Binding-site contacts:
Ligand atom CG contacts residue LEU907 of chain 1.G at 3.8 Å (hydrophobic).
Ligand atom N contacts residue HIS1039 of chain 1.G at 4.0 Å.
Ligand atom CG contacts residue LEU895 of chain 1.G at 3.7 Å (hydrophobic).
Ligand atom NE contacts residue VAL893 of chain 1.G at 3.6 Å.
Ligand atom OXT contacts residue THR1042 of chain 1.G at 2.7 Å (h-bond).
Ligand atom NE contacts residue SER792 of chain 1.G at 4.2 Å.
Ligand atom NE contacts residue ASP791 of chain 1.G at 2.8 Å (salt-bridge).
Ligand atom CB contacts residue ASP1041 of chain 1.G at 4.5 Å.
Ligand atom CA contacts residue TYR1040 of chain 1.G at 3.7 Å (hydrophobic).
Ligand atom C contacts residue ASP1041 of chain 1.G at 4.0 Å.
Ligand atom CD contacts residue GLU892 of chain 1.G at 3.9 Å.
Ligand atom CB contacts residue LEU907 of chain 1.G at 4.1 Å (hydrophobic).
Ligand atom CD contacts residue LEU895 of chain 1.G at 4.4 Å (hydrophobic).
Ligand atom CA contacts residue LEU907 of chain 1.G at 4.3 Å (hydrophobic).
Ligand atom OXT contacts residue LEU907 of chain 1.G at 3.3 Å.
Ligand atom O contacts residue TYR1040 of chain 1.G at 3.8 Å.
Ligand atom CB contacts residue GLU783 of chain 1.G at 4.0 Å.
Ligand atom CG contacts residue GLU892 of chain 1.G at 4.2 Å.
Ligand atom NE contacts residue GLU892 of chain 1.G at 2.6 Å (salt-bridge).
Ligand atom N contacts residue ASP1041 of chain 1.G at 3.2 Å (salt-bridge).
Ligand atom O contacts residue THR1042 of chain 1.G at 2.8 Å (h-bond).
Ligand atom O contacts residue THR1043 of chain 1.G at 4.2 Å.
Ligand atom NE contacts residue ALA793 of chain 1.G at 3.9 Å.
Ligand atom N contacts residue TYR1040 of chain 1.G at 2.5 Å (h-bond).
Ligand atom CG contacts residue GLU783 of chain 1.G at 4.1 Å.
Ligand atom CD contacts residue ASP791 of chain 1.G at 3.0 Å.
Ligand atom OXT contacts residue ASP1041 of chain 1.G at 4.5 Å.
Ligand atom CB contacts residue GLU892 of chain 1.G at 4.5 Å.
Ligand atom O contacts residue ASP1041 of chain 1.G at 3.2 Å.
Ligand atom CA contacts residue ASP1041 of chain 1.G at 4.2 Å.
Ligand atom OXT contacts residue TYR1040 of chain 1.G at 4.1 Å.
Ligand atom CD contacts residue GLU783 of chain 1.G at 3.1 Å.
Ligand atom O contacts residue LEU907 of chain 1.G at 3.8 Å.
Ligand atom C contacts residue TYR1040 of chain 1.G at 3.8 Å (hydrophobic).
Ligand atom CD contacts residue VAL893 of chain 1.G at 4.2 Å (hydrophobic).
Ligand atom C contacts residue LEU907 of chain 1.G at 3.5 Å (hydrophobic).
Ligand atom CD contacts residue LEU907 of chain 1.G at 3.4 Å (hydrophobic).
Ligand atom C contacts residue THR1042 of chain 1.G at 3.4 Å.
Ligand atom CG contacts residue ASP791 of chain 1.G at 4.3 Å.
Ligand atom NE contacts residue GLU783 of chain 1.G at 3.2 Å (salt-bridge).

Sequence of chain 1.G:
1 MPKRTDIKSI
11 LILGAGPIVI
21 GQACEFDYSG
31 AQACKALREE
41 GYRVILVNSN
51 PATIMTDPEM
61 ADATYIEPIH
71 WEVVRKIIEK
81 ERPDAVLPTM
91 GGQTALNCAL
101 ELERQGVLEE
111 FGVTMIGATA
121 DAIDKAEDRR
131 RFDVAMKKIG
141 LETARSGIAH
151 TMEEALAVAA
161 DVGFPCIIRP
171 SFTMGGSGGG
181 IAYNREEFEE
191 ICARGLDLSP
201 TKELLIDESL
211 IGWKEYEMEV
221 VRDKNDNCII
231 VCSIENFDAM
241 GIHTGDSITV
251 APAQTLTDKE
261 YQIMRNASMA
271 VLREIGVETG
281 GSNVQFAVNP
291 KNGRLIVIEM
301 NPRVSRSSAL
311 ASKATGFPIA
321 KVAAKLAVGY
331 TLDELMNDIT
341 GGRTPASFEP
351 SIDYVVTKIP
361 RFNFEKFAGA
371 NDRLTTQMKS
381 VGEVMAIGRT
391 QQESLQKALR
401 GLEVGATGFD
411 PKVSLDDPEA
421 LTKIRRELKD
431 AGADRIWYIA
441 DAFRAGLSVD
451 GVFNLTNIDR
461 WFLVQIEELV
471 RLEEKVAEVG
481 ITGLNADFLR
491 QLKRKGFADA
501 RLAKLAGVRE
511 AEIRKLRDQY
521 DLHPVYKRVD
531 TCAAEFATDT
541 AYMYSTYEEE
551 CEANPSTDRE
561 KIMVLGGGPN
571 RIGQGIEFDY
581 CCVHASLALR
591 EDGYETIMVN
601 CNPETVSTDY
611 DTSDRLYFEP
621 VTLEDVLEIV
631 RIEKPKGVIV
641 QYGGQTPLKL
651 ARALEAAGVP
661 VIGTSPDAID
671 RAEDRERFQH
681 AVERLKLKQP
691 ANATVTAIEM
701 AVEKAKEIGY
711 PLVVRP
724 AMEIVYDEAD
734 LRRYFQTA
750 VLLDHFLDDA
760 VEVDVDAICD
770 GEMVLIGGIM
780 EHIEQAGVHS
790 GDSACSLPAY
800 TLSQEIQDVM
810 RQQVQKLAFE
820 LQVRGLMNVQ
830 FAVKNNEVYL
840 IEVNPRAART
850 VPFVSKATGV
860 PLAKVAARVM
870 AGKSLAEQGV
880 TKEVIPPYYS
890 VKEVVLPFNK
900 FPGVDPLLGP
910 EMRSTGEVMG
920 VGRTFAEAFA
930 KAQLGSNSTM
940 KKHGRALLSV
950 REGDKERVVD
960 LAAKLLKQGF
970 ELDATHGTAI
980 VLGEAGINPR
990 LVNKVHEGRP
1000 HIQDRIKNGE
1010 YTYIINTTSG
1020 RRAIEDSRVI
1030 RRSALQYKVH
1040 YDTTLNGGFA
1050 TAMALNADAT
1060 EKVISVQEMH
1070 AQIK

A protein and the small-molecule ligand that binds it are described below.
Small molecule (SMILES): NCCC[C@H](N)C(=O)O